This small molecule binds to this protein.
Small molecule (SMILES): CC[C@H](C)[C@H](NC(=O)[C@@H](N)[C@@H](C)O)C(=O)N[C@@H](C)C(=O)N[C@@H](CC(=O)O)C(=O)N[C@@H](Cc1ccc(O)cc1)C(=O)N[C@@H](CC(N)=O)C(=O)N[C@@H](Cc1ccc(O)cc1)C(=O)N[C@@H](CCCCN)C(=O)N[C@@H](CC(C)C)C(=O)O

Binding-site contacts:
Ligand atom CD1 contacts residue VAL91 of chain 1.A at 3.3 Å (hydrophobic).
Ligand atom CD1 contacts residue LYS90 of chain 1.A at 3.5 Å.
Ligand atom OH contacts residue TYR140 of chain 1.A at 3.4 Å.
Ligand atom N contacts residue TYR195 of chain 1.A at 2.7 Å (h-bond).
Ligand atom C contacts residue TYR31 of chain 1.A at 3.4 Å (hydrophobic).
Ligand atom OXT contacts residue TYR108 of chain 1.A at 2.8 Å (h-bond).
Ligand atom CE1 contacts residue ASP101 of chain 1.A at 3.4 Å.
Ligand atom CG2 contacts residue TRP191 of chain 1.A at 3.4 Å (hydrophobic).
Ligand atom OH contacts residue ARG121 of chain 1.A at 2.7 Å (salt-bridge).
Ligand atom CB contacts residue TYR123 of chain 1.A at 3.5 Å (hydrophobic).
Ligand atom OG1 contacts residue LYS90 of chain 1.A at 3.2 Å (salt-bridge).
Ligand atom CB contacts residue TYR123 of chain 1.A at 3.5 Å (hydrophobic).
Ligand atom CZ contacts residue ASP101 of chain 1.A at 3.5 Å.
Ligand atom O contacts residue TYR108 of chain 1.A at 3.4 Å (h-bond).
Ligand atom OXT contacts residue THR167 of chain 1.A at 2.6 Å (h-bond).
Ligand atom N contacts residue GLN179 of chain 1.A at 3.3 Å (h-bond).
Ligand atom CE2 contacts residue THR97 of chain 1.A at 3.5 Å.
Ligand atom OD2 contacts residue ARG89 of chain 1.A at 3.2 Å (salt-bridge).
Ligand atom CG1 contacts residue GLU87 of chain 1.A at 3.4 Å.
Ligand atom OH contacts residue THR97 of chain 1.A at 3.3 Å.
Ligand atom OG1 contacts residue GLU87 of chain 1.A at 2.7 Å (salt-bridge).
Ligand atom O contacts residue TYR183 of chain 1.A at 2.6 Å (h-bond).
Ligand atom O contacts residue HIS94 of chain 1.A at 3.2 Å.
Ligand atom CD1 contacts residue TRP171 of chain 1.A at 3.3 Å (hydrophobic).
Ligand atom O contacts residue LYS90 of chain 1.A at 2.8 Å (salt-bridge).
Ligand atom CG2 contacts residue TYR31 of chain 1.A at 3.2 Å (hydrophobic).
Ligand atom CD2 contacts residue LEU105 of chain 1.A at 3.5 Å (hydrophobic).
Ligand atom C contacts residue TYR108 of chain 1.A at 3.4 Å (hydrophobic).
Ligand atom OH contacts residue ASP101 of chain 1.A at 2.7 Å (salt-bridge).
Ligand atom CZ contacts residue THR97 of chain 1.A at 3.2 Å.
Ligand atom N contacts residue TYR31 of chain 1.A at 2.8 Å (h-bond).
Ligand atom O contacts residue THR104 of chain 1.A at 3.5 Å.
Ligand atom CG2 contacts residue THR187 of chain 1.A at 3.5 Å.
Ligand atom CA contacts residue TYR31 of chain 1.A at 3.3 Å (hydrophobic).
Ligand atom OH contacts residue HIS138 of chain 1.A at 2.7 Å (h-bond).
Ligand atom CD1 contacts residue TRP171 of chain 1.A at 3.4 Å (hydrophobic).
Ligand atom CZ contacts residue ARG121 of chain 1.A at 3.5 Å.
Ligand atom O contacts residue TRP171 of chain 1.A at 2.8 Å (h-bond).
Ligand atom N contacts residue TYR123 of chain 1.A at 3.0 Å (h-bond).
Ligand atom N contacts residue GLU87 of chain 1.A at 2.9 Å (salt-bridge).

Sequence of chain 1.A:
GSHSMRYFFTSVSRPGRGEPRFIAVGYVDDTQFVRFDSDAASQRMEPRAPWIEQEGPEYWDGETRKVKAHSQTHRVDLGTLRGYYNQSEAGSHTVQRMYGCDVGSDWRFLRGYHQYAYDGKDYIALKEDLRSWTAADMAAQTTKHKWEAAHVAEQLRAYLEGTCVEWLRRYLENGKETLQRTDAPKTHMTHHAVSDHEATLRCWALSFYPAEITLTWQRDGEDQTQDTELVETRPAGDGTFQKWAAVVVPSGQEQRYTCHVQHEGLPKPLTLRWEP